The protein below binds the small molecule below.
Small molecule (SMILES): OC[C@H]1O[C@H](O[C@H]2[C@H](O)[C@@H](O)[C@@H](O)O[C@@H]2CO)[C@H](O)[C@@H](O)[C@@H]1O

Sequence of chain 1.D:
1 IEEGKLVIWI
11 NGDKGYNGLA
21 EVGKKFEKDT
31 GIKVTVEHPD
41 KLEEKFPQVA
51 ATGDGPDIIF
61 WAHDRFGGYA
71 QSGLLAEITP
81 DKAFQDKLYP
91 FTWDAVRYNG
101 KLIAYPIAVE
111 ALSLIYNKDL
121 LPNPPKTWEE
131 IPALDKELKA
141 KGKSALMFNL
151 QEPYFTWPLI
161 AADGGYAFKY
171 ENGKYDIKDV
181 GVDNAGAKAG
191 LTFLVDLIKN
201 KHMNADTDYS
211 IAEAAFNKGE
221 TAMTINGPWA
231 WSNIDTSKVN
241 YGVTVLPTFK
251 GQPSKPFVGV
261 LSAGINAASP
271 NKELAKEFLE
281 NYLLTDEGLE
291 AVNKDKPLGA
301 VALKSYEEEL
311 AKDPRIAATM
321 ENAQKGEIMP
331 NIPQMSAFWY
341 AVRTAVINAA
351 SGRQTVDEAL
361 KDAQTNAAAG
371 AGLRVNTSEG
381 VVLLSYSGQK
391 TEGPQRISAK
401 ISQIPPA

Binding-site contacts:
Ligand atom O3 contacts residue ASP64 of chain 1.D at 2.7 Å (salt-bridge).
Ligand atom O3 contacts residue ALA62 of chain 1.D at 3.5 Å.
Ligand atom O3 contacts residue ARG65 of chain 1.D at 3.0 Å (salt-bridge).
Ligand atom O2 contacts residue TRP229 of chain 1.D at 3.9 Å.
Ligand atom C1 contacts residue LYS14 of chain 1.D at 3.5 Å.
Ligand atom O1 contacts residue ASP13 of chain 1.D at 2.8 Å (salt-bridge).
Ligand atom C4 contacts residue TRP339 of chain 1.D at 3.5 Å (hydrophobic).
Ligand atom O2 contacts residue TRP61 of chain 1.D at 3.5 Å (h-bond).
Ligand atom O2 contacts residue LYS14 of chain 1.D at 3.3 Å (salt-bridge).
Ligand atom O4 contacts residue TRP339 of chain 1.D at 3.9 Å.
Ligand atom O4 contacts residue ARG343 of chain 1.D at 3.5 Å (salt-bridge).
Ligand atom C1 contacts residue TYR154 of chain 1.D at 3.6 Å (hydrophobic).
Ligand atom O4 contacts residue ARG65 of chain 1.D at 2.8 Å (salt-bridge).
Ligand atom C6 contacts residue TYR154 of chain 1.D at 3.9 Å (hydrophobic).
Ligand atom O3 contacts residue TRP339 of chain 1.D at 3.7 Å.
Ligand atom O5 contacts residue ASP13 of chain 1.D at 3.8 Å.
Ligand atom C2 contacts residue ASP64 of chain 1.D at 3.5 Å.
Ligand atom C6 contacts residue TRP339 of chain 1.D at 3.8 Å (hydrophobic).
Ligand atom O6 contacts residue TYR154 of chain 1.D at 3.0 Å (h-bond).
Ligand atom C6 contacts residue GLU152 of chain 1.D at 3.6 Å.
Ligand atom O6 contacts residue GLU152 of chain 1.D at 3.0 Å (salt-bridge).
Ligand atom C5 contacts residue GLU152 of chain 1.D at 3.9 Å.
Ligand atom O1 contacts residue LYS14 of chain 1.D at 3.0 Å (salt-bridge).
Ligand atom C2 contacts residue TRP339 of chain 1.D at 3.9 Å (hydrophobic).
Ligand atom C3 contacts residue TRP339 of chain 1.D at 3.9 Å (hydrophobic).
Ligand atom O1 contacts residue ASN11 of chain 1.D at 3.5 Å (h-bond).
Ligand atom O6 contacts residue PRO153 of chain 1.D at 3.4 Å (h-bond).
Ligand atom O3 contacts residue TRP61 of chain 1.D at 3.5 Å (h-bond).
Ligand atom C3 contacts residue ASP64 of chain 1.D at 3.6 Å.
Ligand atom C1 contacts residue ASP13 of chain 1.D at 3.4 Å.
Ligand atom C2 contacts residue TRP229 of chain 1.D at 3.8 Å (hydrophobic).
Ligand atom C1 contacts residue TRP229 of chain 1.D at 3.7 Å (hydrophobic).
Ligand atom C4 contacts residue TYR154 of chain 1.D at 3.8 Å (hydrophobic).
Ligand atom O2 contacts residue ALA62 of chain 1.D at 3.6 Å.
Ligand atom C6 contacts residue PRO153 of chain 1.D at 3.7 Å (hydrophobic).
Ligand atom C3 contacts residue TRP61 of chain 1.D at 3.8 Å (hydrophobic).
Ligand atom O2 contacts residue ASP64 of chain 1.D at 2.6 Å (salt-bridge).
Ligand atom C4 contacts residue ARG65 of chain 1.D at 4.0 Å.
Ligand atom O2 contacts residue GLU110 of chain 1.D at 2.7 Å (salt-bridge).
Ligand atom O5 contacts residue TYR154 of chain 1.D at 3.2 Å.